Sequence of chain 1.A:
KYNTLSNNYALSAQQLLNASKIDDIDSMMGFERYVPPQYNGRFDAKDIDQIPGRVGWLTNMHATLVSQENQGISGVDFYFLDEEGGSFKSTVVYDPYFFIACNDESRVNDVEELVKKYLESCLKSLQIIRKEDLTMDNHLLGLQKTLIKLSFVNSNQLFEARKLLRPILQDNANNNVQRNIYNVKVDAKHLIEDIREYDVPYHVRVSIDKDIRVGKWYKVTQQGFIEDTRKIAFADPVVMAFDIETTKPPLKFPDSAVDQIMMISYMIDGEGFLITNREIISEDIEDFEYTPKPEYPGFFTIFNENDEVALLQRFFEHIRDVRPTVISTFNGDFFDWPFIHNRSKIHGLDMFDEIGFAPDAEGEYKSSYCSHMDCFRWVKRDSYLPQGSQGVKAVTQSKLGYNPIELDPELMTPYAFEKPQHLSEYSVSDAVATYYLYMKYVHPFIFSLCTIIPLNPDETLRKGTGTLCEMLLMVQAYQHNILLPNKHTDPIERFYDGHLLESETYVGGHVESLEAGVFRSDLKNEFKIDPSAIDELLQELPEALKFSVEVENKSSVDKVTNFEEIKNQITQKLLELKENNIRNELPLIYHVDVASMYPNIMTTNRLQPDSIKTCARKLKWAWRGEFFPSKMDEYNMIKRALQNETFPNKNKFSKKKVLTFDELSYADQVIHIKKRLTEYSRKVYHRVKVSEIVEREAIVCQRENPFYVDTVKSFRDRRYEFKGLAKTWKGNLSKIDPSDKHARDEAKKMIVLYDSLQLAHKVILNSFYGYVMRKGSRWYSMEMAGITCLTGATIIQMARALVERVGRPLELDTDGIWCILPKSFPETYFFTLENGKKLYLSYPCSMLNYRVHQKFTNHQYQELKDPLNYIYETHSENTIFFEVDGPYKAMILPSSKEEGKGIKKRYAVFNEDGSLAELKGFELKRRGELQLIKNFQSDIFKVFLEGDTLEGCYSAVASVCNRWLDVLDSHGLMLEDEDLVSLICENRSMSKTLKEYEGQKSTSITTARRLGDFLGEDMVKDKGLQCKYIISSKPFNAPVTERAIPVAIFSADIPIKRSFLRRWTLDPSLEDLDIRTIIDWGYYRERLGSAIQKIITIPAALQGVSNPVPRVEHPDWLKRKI

This small molecule binds to this protein.
Small molecule (SMILES): Nc1ncnc2c1ncn2[C@H]1C[C@H](O)[C@@H](CO[P](=O)(O)O[P](=O)(O)OP(=O)(O)O)O1

Binding-site contacts:
Ligand atom O1B contacts residue SER643 of chain 1.A at 3.5 Å.
Ligand atom O1G contacts residue LYS824 of chain 1.A at 3.5 Å (salt-bridge).
Ligand atom O3G contacts residue CA1 of chain 1.E at 2.1 Å.
Ligand atom O3B contacts residue CA1 of chain 1.E at 3.7 Å.
Ligand atom O2B contacts residue ASP877 of chain 1.A at 3.0 Å (salt-bridge).
Ligand atom O1A contacts residue LYS824 of chain 1.A at 2.6 Å (salt-bridge).
Ligand atom O2G contacts residue LYS785 of chain 1.A at 3.6 Å (salt-bridge).
Ligand atom C2' contacts residue TYR645 of chain 1.A at 3.3 Å (hydrophobic).
Ligand atom O3A contacts residue CA1 of chain 1.E at 3.6 Å.
Ligand atom O3' contacts residue MET644 of chain 1.A at 3.3 Å (h-bond).
Ligand atom O2B contacts residue SER643 of chain 1.A at 3.4 Å (h-bond).
Ligand atom O2B contacts residue CA1 of chain 1.E at 2.3 Å.
Ligand atom O1B contacts residue ASN828 of chain 1.A at 3.2 Å (h-bond).
Ligand atom O1G contacts residue ARG781 of chain 1.A at 3.0 Å (salt-bridge).
Ligand atom O3' contacts residue TYR645 of chain 1.A at 2.6 Å (h-bond).
Ligand atom O3' contacts residue PRO646 of chain 1.A at 3.7 Å.
Ligand atom PB contacts residue SER643 of chain 1.A at 3.7 Å.
Ligand atom C3' contacts residue ASN828 of chain 1.A at 3.7 Å.
Ligand atom O2B contacts residue VAL641 of chain 1.A at 3.2 Å (h-bond).
Ligand atom O2A contacts residue ASP640 of chain 1.A at 3.3 Å (salt-bridge).
Ligand atom O3B contacts residue ARG781 of chain 1.A at 3.3 Å (salt-bridge).
Ligand atom PA contacts residue CA1 of chain 1.E at 3.5 Å.
Ligand atom O2G contacts residue ARG781 of chain 1.A at 3.3 Å (salt-bridge).
Ligand atom C5' contacts residue ASP877 of chain 1.A at 3.3 Å.
Ligand atom N7 contacts residue ASN828 of chain 1.A at 3.7 Å.
Ligand atom O3G contacts residue ASP640 of chain 1.A at 3.0 Å (salt-bridge).
Ligand atom C8 contacts residue ASN828 of chain 1.A at 3.6 Å.
Ligand atom O2A contacts residue ASP877 of chain 1.A at 2.7 Å (salt-bridge).
Ligand atom PA contacts residue LYS824 of chain 1.A at 3.5 Å.
Ligand atom O2A contacts residue CA1 of chain 1.E at 2.3 Å.
Ligand atom PB contacts residue CA1 of chain 1.E at 3.4 Å.
Ligand atom O2G contacts residue SER643 of chain 1.A at 3.2 Å (h-bond).
Ligand atom O2B contacts residue MET644 of chain 1.A at 3.1 Å (h-bond).
Ligand atom O1B contacts residue MET644 of chain 1.A at 3.6 Å.
Ligand atom PG contacts residue ARG781 of chain 1.A at 3.8 Å.
Ligand atom O3A contacts residue LYS824 of chain 1.A at 3.2 Å.
Ligand atom N9 contacts residue ASN828 of chain 1.A at 3.7 Å.
Ligand atom O3G contacts residue VAL641 of chain 1.A at 3.4 Å (h-bond).
Ligand atom PG contacts residue CA1 of chain 1.E at 3.4 Å.
Ligand atom O3B contacts residue SER643 of chain 1.A at 3.4 Å (h-bond).